Binding-site contacts:
Ligand atom C4 contacts residue ASN83 of chain 1.D at 4.3 Å.
Ligand atom N2 contacts residue ASN83 of chain 1.D at 3.0 Å (h-bond).
Ligand atom N2 contacts residue SER85 of chain 1.D at 4.0 Å.
Ligand atom C3 contacts residue ASN83 of chain 1.D at 3.8 Å.
Ligand atom O5 contacts residue SER85 of chain 1.D at 4.5 Å.
Ligand atom C1 contacts residue ASN83 of chain 1.D at 1.5 Å.
Ligand atom C1 contacts residue SER85 of chain 1.D at 4.0 Å.
Ligand atom C5 contacts residue ASN83 of chain 1.D at 3.7 Å.
Ligand atom C2 contacts residue SER85 of chain 1.D at 3.8 Å.
Ligand atom C7 contacts residue ASN83 of chain 1.D at 4.2 Å.
Ligand atom O5 contacts residue ASN83 of chain 1.D at 2.4 Å (h-bond).
Ligand atom C6 contacts residue ASN83 of chain 1.D at 4.5 Å.
Ligand atom O7 contacts residue SER85 of chain 1.D at 4.2 Å.
Ligand atom C2 contacts residue ASN83 of chain 1.D at 2.5 Å.

The small molecule below binds the protein below.
Small molecule (SMILES): CC(=O)N[C@@H]1[C@@H](O)[C@H](O)[C@@H](CO)O[C@H]1O

Sequence of chain 1.D:
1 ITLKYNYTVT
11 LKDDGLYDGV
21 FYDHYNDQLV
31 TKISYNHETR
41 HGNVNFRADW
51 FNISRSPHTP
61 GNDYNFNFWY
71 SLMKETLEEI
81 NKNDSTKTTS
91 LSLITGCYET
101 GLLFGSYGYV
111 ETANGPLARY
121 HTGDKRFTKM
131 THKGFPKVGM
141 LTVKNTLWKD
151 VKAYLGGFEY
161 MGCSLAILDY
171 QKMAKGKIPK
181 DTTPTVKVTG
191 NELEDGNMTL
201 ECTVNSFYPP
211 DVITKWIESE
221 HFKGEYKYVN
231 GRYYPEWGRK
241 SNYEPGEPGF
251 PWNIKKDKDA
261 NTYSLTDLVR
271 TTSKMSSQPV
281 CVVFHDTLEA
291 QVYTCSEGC